A protein and the small-molecule ligand that binds it are described below.
Small molecule (SMILES): CC(C)c1ccc(O)c(=O)c(O)c1

Sequence of chain 1.A:
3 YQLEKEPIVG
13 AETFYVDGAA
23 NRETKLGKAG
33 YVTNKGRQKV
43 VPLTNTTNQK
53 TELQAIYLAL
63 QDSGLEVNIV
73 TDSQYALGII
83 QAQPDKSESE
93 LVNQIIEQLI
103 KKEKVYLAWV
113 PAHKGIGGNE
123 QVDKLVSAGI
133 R

Binding-site contacts:
Ligand atom C1 contacts residue ASP74 of chain 1.A at 4.2 Å.
Ligand atom O1 contacts residue ARG133 of chain 1.A at 4.3 Å.
Ligand atom O1 contacts residue ASP125 of chain 1.A at 4.3 Å.
Ligand atom C2 contacts residue ASP125 of chain 1.A at 4.2 Å.
Ligand atom O1 contacts residue ASP74 of chain 1.A at 3.6 Å (salt-bridge).
Ligand atom O1 contacts residue MN1 of chain 1.C at 2.0 Å.
Ligand atom C1 contacts residue GLU54 of chain 1.A at 4.3 Å.
Ligand atom C43 contacts residue HIS115 of chain 1.A at 4.0 Å.
Ligand atom O7 contacts residue GLU54 of chain 1.A at 3.1 Å (salt-bridge).
Ligand atom C2 contacts residue ALA114 of chain 1.A at 4.5 Å (hydrophobic).
Ligand atom C1 contacts residue HIS115 of chain 1.A at 4.3 Å.
Ligand atom C7 contacts residue ALA114 of chain 1.A at 4.4 Å (hydrophobic).
Ligand atom O2 contacts residue MN1 of chain 1.D at 2.2 Å.
Ligand atom C4 contacts residue HIS115 of chain 1.A at 4.5 Å.
Ligand atom C2 contacts residue MN1 of chain 1.D at 3.0 Å.
Ligand atom C3 contacts residue HIS115 of chain 1.A at 3.4 Å.
Ligand atom C1 contacts residue ALA114 of chain 1.A at 4.2 Å (hydrophobic).
Ligand atom C1 contacts residue MN1 of chain 1.D at 3.0 Å.
Ligand atom C1 contacts residue ARG133 of chain 1.A at 4.2 Å.
Ligand atom O1 contacts residue ASP19 of chain 1.A at 3.2 Å (salt-bridge).
Ligand atom O7 contacts residue ASP74 of chain 1.A at 3.1 Å (salt-bridge).
Ligand atom O2 contacts residue ASP125 of chain 1.A at 3.0 Å (salt-bridge).
Ligand atom C2 contacts residue HIS115 of chain 1.A at 3.3 Å.
Ligand atom C1 contacts residue MN1 of chain 1.C at 3.0 Å.
Ligand atom C2 contacts residue ARG133 of chain 1.A at 3.4 Å.
Ligand atom C7 contacts residue MN1 of chain 1.C at 3.0 Å.
Ligand atom C7 contacts residue ASP74 of chain 1.A at 4.0 Å.
Ligand atom O1 contacts residue MN1 of chain 1.D at 2.3 Å.
Ligand atom O1 contacts residue GLU54 of chain 1.A at 3.5 Å (salt-bridge).
Ligand atom C7 contacts residue MN1 of chain 1.D at 4.3 Å.
Ligand atom O7 contacts residue MN1 of chain 1.C at 2.2 Å.
Ligand atom O1 contacts residue GLY20 of chain 1.A at 4.0 Å.
Ligand atom C2 contacts residue MN1 of chain 1.C at 4.2 Å.
Ligand atom C6 contacts residue MN1 of chain 1.C at 4.3 Å.
Ligand atom O2 contacts residue HIS115 of chain 1.A at 2.6 Å (h-bond).
Ligand atom O2 contacts residue ARG133 of chain 1.A at 2.5 Å (salt-bridge).
Ligand atom C3 contacts residue MN1 of chain 1.D at 4.2 Å.
Ligand atom C7 contacts residue GLU54 of chain 1.A at 4.1 Å.
Ligand atom O2 contacts residue ASP19 of chain 1.A at 4.4 Å.
Ligand atom C3 contacts residue ARG133 of chain 1.A at 4.0 Å.